This small molecule binds to this protein.
Small molecule (SMILES): CC(=O)N[C@@H]1[C@@H](O)[C@H](O)[C@@H](CO)O[C@H]1O

Sequence of chain 1.B:
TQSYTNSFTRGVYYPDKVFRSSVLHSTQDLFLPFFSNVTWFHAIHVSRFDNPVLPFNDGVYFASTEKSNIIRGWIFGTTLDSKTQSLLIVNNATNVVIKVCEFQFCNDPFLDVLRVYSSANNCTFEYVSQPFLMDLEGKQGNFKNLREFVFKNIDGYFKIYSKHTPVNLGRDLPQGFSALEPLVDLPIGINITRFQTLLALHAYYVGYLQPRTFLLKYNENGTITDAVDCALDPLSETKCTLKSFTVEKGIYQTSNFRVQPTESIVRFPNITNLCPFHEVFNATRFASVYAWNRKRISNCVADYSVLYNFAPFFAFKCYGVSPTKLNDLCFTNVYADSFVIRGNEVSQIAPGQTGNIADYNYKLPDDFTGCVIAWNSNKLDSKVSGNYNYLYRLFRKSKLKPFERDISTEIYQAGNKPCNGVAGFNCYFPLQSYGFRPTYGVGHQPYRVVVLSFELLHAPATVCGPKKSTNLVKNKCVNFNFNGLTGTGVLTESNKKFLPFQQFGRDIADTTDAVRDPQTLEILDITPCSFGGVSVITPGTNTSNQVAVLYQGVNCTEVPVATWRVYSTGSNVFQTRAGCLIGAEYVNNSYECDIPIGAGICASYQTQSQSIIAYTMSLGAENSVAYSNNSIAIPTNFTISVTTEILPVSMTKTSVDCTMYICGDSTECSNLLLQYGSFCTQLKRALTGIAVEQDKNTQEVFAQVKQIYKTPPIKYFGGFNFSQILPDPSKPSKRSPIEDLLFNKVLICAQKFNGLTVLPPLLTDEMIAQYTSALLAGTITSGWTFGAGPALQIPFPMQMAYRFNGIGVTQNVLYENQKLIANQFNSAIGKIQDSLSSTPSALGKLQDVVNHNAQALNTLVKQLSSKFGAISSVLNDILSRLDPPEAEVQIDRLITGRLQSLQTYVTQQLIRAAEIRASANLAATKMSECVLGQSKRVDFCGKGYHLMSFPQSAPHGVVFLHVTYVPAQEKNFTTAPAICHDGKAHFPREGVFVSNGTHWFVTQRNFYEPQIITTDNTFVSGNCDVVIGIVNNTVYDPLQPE

Sequence of chain 1.A:
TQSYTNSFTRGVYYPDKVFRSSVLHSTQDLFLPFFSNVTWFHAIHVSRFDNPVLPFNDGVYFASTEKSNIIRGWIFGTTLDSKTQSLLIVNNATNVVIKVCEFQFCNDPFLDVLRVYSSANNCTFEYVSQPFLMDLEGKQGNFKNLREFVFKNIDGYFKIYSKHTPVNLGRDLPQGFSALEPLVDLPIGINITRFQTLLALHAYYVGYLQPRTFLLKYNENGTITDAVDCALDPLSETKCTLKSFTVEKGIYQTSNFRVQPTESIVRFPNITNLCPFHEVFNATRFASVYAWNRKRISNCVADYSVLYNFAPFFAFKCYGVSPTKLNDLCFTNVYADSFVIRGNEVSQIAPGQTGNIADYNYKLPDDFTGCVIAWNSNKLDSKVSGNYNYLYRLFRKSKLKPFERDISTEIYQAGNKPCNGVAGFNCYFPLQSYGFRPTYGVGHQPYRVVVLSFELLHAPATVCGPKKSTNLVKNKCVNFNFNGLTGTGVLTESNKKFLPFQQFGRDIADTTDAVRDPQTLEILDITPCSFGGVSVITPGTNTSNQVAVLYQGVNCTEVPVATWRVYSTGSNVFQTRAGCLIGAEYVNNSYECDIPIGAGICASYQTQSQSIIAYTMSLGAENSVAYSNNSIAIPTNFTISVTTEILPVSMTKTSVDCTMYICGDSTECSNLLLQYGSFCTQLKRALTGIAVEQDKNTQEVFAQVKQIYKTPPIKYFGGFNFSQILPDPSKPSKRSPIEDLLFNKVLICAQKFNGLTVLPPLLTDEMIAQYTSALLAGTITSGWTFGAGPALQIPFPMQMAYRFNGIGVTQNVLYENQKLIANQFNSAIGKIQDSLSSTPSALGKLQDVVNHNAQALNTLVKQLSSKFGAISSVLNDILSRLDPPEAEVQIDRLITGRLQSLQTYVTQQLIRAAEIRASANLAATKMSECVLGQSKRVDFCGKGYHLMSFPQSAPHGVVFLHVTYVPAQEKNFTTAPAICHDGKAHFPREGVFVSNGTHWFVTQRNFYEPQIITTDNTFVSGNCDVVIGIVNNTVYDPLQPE

Binding-site contacts:
Ligand atom C4 contacts residue ASN706 of chain 1.A at 4.2 Å.
Ligand atom O5 contacts residue ASN706 of chain 1.A at 2.4 Å (h-bond).
Ligand atom C7 contacts residue ASN706 of chain 1.A at 3.1 Å.
Ligand atom C5 contacts residue ASN706 of chain 1.A at 3.7 Å.
Ligand atom O7 contacts residue ASN706 of chain 1.A at 3.0 Å (h-bond).
Ligand atom C7 contacts residue SER705 of chain 1.A at 4.4 Å.
Ligand atom C1 contacts residue ASN706 of chain 1.A at 1.4 Å.
Ligand atom C8 contacts residue ASN706 of chain 1.A at 4.3 Å.
Ligand atom C2 contacts residue ASN706 of chain 1.A at 2.4 Å.
Ligand atom C6 contacts residue TYR793 of chain 1.B at 3.1 Å (hydrophobic).
Ligand atom C8 contacts residue SER705 of chain 1.A at 3.7 Å.
Ligand atom C5 contacts residue TYR793 of chain 1.B at 3.6 Å (hydrophobic).
Ligand atom C3 contacts residue ASN706 of chain 1.A at 3.8 Å.
Ligand atom O5 contacts residue TYR793 of chain 1.B at 3.8 Å.
Ligand atom N2 contacts residue ASN706 of chain 1.A at 2.9 Å (h-bond).
Ligand atom O6 contacts residue TYR793 of chain 1.B at 4.4 Å.